A small-molecule ligand and the protein it binds are described below.
Small molecule (SMILES): CC(=O)N[C@@H]1[C@@H](O)[C@H](O)[C@@H](CO)O[C@H]1O

Sequence of chain 1.D:
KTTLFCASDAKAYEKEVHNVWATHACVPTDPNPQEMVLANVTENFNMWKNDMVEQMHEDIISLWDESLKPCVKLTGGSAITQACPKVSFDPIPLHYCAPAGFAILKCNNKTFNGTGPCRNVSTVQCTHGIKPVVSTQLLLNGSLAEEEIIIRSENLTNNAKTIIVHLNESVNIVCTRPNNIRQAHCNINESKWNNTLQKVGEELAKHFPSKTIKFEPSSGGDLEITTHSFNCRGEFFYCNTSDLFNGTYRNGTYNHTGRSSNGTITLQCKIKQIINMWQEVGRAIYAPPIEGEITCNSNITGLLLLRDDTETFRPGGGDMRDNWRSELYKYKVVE

Binding-site contacts:
Ligand atom C2 contacts residue ASN253 of chain 1.D at 2.4 Å.
Ligand atom C1 contacts residue ASN253 of chain 1.D at 1.4 Å.
Ligand atom O6 contacts residue ASN253 of chain 1.D at 4.5 Å.
Ligand atom O5 contacts residue ASN253 of chain 1.D at 2.3 Å (h-bond).
Ligand atom C8 contacts residue THR240 of chain 1.D at 3.7 Å.
Ligand atom N2 contacts residue ASN253 of chain 1.D at 2.9 Å (h-bond).
Ligand atom C5 contacts residue SER255 of chain 1.D at 4.1 Å.
Ligand atom C4 contacts residue ASN253 of chain 1.D at 4.2 Å.
Ligand atom C1 contacts residue SER255 of chain 1.D at 3.7 Å.
Ligand atom C8 contacts residue LEU236 of chain 1.D at 3.9 Å (hydrophobic).
Ligand atom C7 contacts residue ASN253 of chain 1.D at 3.4 Å.
Ligand atom C3 contacts residue ASN253 of chain 1.D at 3.8 Å.
Ligand atom C8 contacts residue THR239 of chain 1.D at 3.7 Å.
Ligand atom O5 contacts residue SER255 of chain 1.D at 4.2 Å.
Ligand atom C3 contacts residue SER255 of chain 1.D at 4.5 Å.
Ligand atom O7 contacts residue ASN253 of chain 1.D at 3.4 Å (h-bond).
Ligand atom C5 contacts residue ASN253 of chain 1.D at 3.6 Å.